Sequence of chain 1.B:
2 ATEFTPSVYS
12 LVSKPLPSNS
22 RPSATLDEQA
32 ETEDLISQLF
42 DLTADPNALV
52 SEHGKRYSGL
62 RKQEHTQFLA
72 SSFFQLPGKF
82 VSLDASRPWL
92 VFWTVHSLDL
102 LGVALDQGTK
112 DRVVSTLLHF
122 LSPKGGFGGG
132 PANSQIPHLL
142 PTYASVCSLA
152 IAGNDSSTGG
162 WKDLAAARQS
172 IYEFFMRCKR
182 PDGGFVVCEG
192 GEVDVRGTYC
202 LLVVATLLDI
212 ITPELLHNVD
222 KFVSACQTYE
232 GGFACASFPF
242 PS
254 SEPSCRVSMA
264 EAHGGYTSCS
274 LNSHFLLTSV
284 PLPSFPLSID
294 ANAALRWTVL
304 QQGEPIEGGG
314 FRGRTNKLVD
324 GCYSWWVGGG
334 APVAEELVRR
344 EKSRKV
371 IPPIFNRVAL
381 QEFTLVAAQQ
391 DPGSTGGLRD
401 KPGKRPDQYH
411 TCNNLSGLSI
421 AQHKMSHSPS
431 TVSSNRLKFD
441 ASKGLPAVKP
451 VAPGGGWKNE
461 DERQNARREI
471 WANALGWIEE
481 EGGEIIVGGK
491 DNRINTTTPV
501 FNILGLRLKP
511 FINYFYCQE

The protein below binds the small molecule below.
Small molecule (SMILES): O=S(=O)(O)C[C@H](O)CNC1CCCCC1

Binding-site contacts:
Ligand atom CAN contacts residue TYR58 of chain 1.B at 4.2 Å (hydrophobic).
Ligand atom CAN contacts residue ASP491 of chain 1.B at 3.3 Å.
Ligand atom OAA contacts residue EDO1 of chain 1.JA at 2.9 Å (h-bond).
Ligand atom CAM contacts residue LYS490 of chain 1.B at 4.4 Å.
Ligand atom OAA contacts residue LYS490 of chain 1.B at 3.5 Å.
Ligand atom OAC contacts residue ASP491 of chain 1.B at 3.1 Å (salt-bridge).
Ligand atom CAK contacts residue EDO1 of chain 1.JA at 4.1 Å.
Ligand atom OAC contacts residue GLY489 of chain 1.B at 4.0 Å.
Ligand atom CAI contacts residue TYR58 of chain 1.B at 3.6 Å (hydrophobic).
Ligand atom CAM contacts residue ASP491 of chain 1.B at 3.6 Å.
Ligand atom CAG contacts residue TYR58 of chain 1.B at 3.8 Å (hydrophobic).
Ligand atom OAB contacts residue LYS490 of chain 1.B at 2.8 Å (salt-bridge).
Ligand atom OAD contacts residue EDO1 of chain 1.JA at 2.8 Å (h-bond).
Ligand atom CAM contacts residue EDO1 of chain 1.JA at 4.5 Å.
Ligand atom CAH contacts residue ASP491 of chain 1.B at 3.7 Å.
Ligand atom SAO contacts residue EDO1 of chain 1.JA at 3.4 Å (h-bond).
Ligand atom OAC contacts residue LYS490 of chain 1.B at 3.4 Å (salt-bridge).
Ligand atom SAO contacts residue LYS490 of chain 1.B at 3.9 Å.
Ligand atom NAL contacts residue ASP491 of chain 1.B at 2.5 Å (salt-bridge).
Ligand atom CAI contacts residue ASP491 of chain 1.B at 3.4 Å.
Ligand atom CAJ contacts residue ASP491 of chain 1.B at 3.5 Å.
Ligand atom OAB contacts residue GLY489 of chain 1.B at 3.3 Å.